The protein below binds the small molecule below.
Small molecule (SMILES): C[n+]1cn([C@@H]2O[C@H](CO[P](=O)(O)OP(=O)(O)O)[C@@H](O)[C@H]2O)c2nc(N)[nH]c(=O)c21

Binding-site contacts:
Ligand atom C5 contacts residue TRP75 of chain 1.A at 3.8 Å (hydrophobic).
Ligand atom O1B contacts residue ARG130 of chain 1.A at 2.8 Å (salt-bridge).
Ligand atom O6 contacts residue MET74 of chain 1.A at 3.1 Å.
Ligand atom O4' contacts residue TRP29 of chain 1.A at 3.5 Å.
Ligand atom C6 contacts residue TRP75 of chain 1.A at 3.6 Å (hydrophobic).
Ligand atom O1A contacts residue ARG130 of chain 1.A at 2.8 Å (salt-bridge).
Ligand atom N7 contacts residue TRP75 of chain 1.A at 3.7 Å.
Ligand atom PB contacts residue LYS135 of chain 1.A at 3.6 Å.
Ligand atom N3 contacts residue TRP29 of chain 1.A at 3.9 Å.
Ligand atom O6 contacts residue GLU76 of chain 1.A at 4.0 Å.
Ligand atom C2 contacts residue TRP29 of chain 1.A at 3.8 Å (hydrophobic).
Ligand atom C8 contacts residue TRP29 of chain 1.A at 3.9 Å (hydrophobic).
Ligand atom O2B contacts residue LYS135 of chain 1.A at 3.1 Å (salt-bridge).
Ligand atom C6 contacts residue MET74 of chain 1.A at 4.0 Å (hydrophobic).
Ligand atom N1 contacts residue MET74 of chain 1.A at 4.1 Å.
Ligand atom CM7 contacts residue TRP75 of chain 1.A at 3.6 Å (hydrophobic).
Ligand atom C2 contacts residue GLU76 of chain 1.A at 3.5 Å.
Ligand atom O2B contacts residue ARG130 of chain 1.A at 3.2 Å (salt-bridge).
Ligand atom N2 contacts residue GLU76 of chain 1.A at 2.9 Å (salt-bridge).
Ligand atom PA contacts residue ARG130 of chain 1.A at 4.0 Å.
Ligand atom C8 contacts residue TRP75 of chain 1.A at 3.9 Å (hydrophobic).
Ligand atom O6 contacts residue TRP75 of chain 1.A at 2.6 Å (h-bond).
Ligand atom C5 contacts residue TRP29 of chain 1.A at 3.6 Å (hydrophobic).
Ligand atom O3A contacts residue ARG130 of chain 1.A at 3.9 Å.
Ligand atom CM7 contacts residue TRP139 of chain 1.A at 4.0 Å (hydrophobic).
Ligand atom N9 contacts residue TRP29 of chain 1.A at 3.8 Å.
Ligand atom O6 contacts residue TRP29 of chain 1.A at 3.8 Å.
Ligand atom C1' contacts residue TRP29 of chain 1.A at 3.9 Å (hydrophobic).
Ligand atom N1 contacts residue TRP29 of chain 1.A at 3.7 Å.
Ligand atom N1 contacts residue TRP75 of chain 1.A at 4.0 Å.
Ligand atom PB contacts residue ARG130 of chain 1.A at 3.4 Å.
Ligand atom C4 contacts residue TRP75 of chain 1.A at 4.0 Å (hydrophobic).
Ligand atom N1 contacts residue GLU76 of chain 1.A at 2.9 Å (salt-bridge).
Ligand atom C4 contacts residue TRP29 of chain 1.A at 3.8 Å (hydrophobic).
Ligand atom N7 contacts residue TRP29 of chain 1.A at 3.6 Å.
Ligand atom C6 contacts residue TRP29 of chain 1.A at 3.6 Å (hydrophobic).
Ligand atom O6 contacts residue TRP139 of chain 1.A at 3.9 Å.
Ligand atom CM7 contacts residue TRP29 of chain 1.A at 4.0 Å (hydrophobic).
Ligand atom C6 contacts residue GLU76 of chain 1.A at 3.8 Å.
Ligand atom O3A contacts residue LYS135 of chain 1.A at 3.0 Å (salt-bridge).

Sequence of chain 1.A:
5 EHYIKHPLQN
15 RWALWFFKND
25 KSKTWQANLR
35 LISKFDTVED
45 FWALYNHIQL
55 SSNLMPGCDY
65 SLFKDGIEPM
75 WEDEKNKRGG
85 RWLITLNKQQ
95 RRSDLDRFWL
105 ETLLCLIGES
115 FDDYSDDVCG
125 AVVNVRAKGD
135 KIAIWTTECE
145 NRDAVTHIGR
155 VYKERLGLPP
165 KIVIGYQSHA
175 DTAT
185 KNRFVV